Binding-site contacts:
Ligand atom O5 contacts residue ASN249 of chain 2.D at 3.6 Å.
Ligand atom O7 contacts residue THR248 of chain 2.D at 2.9 Å (h-bond).
Ligand atom O4 contacts residue ASN430 of chain 2.D at 3.2 Å (h-bond).
Ligand atom O7 contacts residue ASN246 of chain 2.D at 3.4 Å (h-bond).
Ligand atom C7 contacts residue ASN246 of chain 2.D at 3.0 Å.
Ligand atom C3 contacts residue ASN246 of chain 2.D at 3.4 Å.
Ligand atom C8 contacts residue ILE247 of chain 2.D at 4.2 Å (hydrophobic).
Ligand atom C5 contacts residue THR429 of chain 2.D at 4.2 Å.
Ligand atom C6 contacts residue THR429 of chain 2.D at 3.5 Å.
Ligand atom C1 contacts residue ILE247 of chain 2.D at 4.4 Å (hydrophobic).
Ligand atom C2 contacts residue ASN246 of chain 2.D at 2.3 Å.
Ligand atom C1 contacts residue ASN249 of chain 2.D at 4.1 Å.
Ligand atom C4 contacts residue THR429 of chain 2.D at 3.7 Å.
Ligand atom C4 contacts residue ASN430 of chain 2.D at 3.6 Å.
Ligand atom C3 contacts residue THR248 of chain 2.D at 4.3 Å.
Ligand atom C7 contacts residue THR248 of chain 2.D at 4.0 Å.
Ligand atom C8 contacts residue ASN246 of chain 2.D at 3.5 Å.
Ligand atom N2 contacts residue ASN246 of chain 2.D at 2.9 Å (h-bond).
Ligand atom O5 contacts residue ASN246 of chain 2.D at 1.9 Å (h-bond).
Ligand atom C6 contacts residue ASN249 of chain 2.D at 3.8 Å.
Ligand atom C5 contacts residue ASN246 of chain 2.D at 3.0 Å.
Ligand atom C6 contacts residue ASN246 of chain 2.D at 4.2 Å.
Ligand atom O4 contacts residue THR429 of chain 2.D at 3.5 Å.
Ligand atom O7 contacts residue ILE247 of chain 2.D at 2.9 Å (h-bond).
Ligand atom O6 contacts residue ASN249 of chain 2.D at 4.1 Å.
Ligand atom C7 contacts residue ILE247 of chain 2.D at 3.8 Å (hydrophobic).
Ligand atom C3 contacts residue ASN430 of chain 2.D at 3.9 Å.
Ligand atom O3 contacts residue ASN430 of chain 2.D at 3.0 Å (h-bond).
Ligand atom C4 contacts residue ASN246 of chain 2.D at 3.8 Å.
Ligand atom C5 contacts residue ASN249 of chain 2.D at 3.7 Å.
Ligand atom C1 contacts residue ASN246 of chain 2.D at 1.1 Å.
Ligand atom C1 contacts residue THR248 of chain 2.D at 4.2 Å.

A small-molecule ligand and the protein it binds are described below.
Small molecule (SMILES): CC(=O)N[C@H]1[C@H](O[C@H]2[C@H](O)[C@@H](NC(C)=O)CO[C@@H]2CO)O[C@H](CO)[C@@H](O[C@@H]2O[C@H](CO[C@H]3O[C@H](CO[C@H]4O[C@H](CO)[C@@H](O)[C@H](O)[C@@H]4O)[C@@H](O)[C@H](O[C@H]4O[C@H](CO[C@H]5O[C@H](CO)[C@@H](O)[C@H](O)[C@@H]5O)[C@@H](O)[C@H](O)[C@@H]4O)[C@@H]3O)[C@@H](O)[C@H](O[C@H]3O[C@H](CO)[C@@H](O)[C@H](O)[C@@H]3O)[C@@H]2O)[C@@H]1O

Sequence of chain 2.D:
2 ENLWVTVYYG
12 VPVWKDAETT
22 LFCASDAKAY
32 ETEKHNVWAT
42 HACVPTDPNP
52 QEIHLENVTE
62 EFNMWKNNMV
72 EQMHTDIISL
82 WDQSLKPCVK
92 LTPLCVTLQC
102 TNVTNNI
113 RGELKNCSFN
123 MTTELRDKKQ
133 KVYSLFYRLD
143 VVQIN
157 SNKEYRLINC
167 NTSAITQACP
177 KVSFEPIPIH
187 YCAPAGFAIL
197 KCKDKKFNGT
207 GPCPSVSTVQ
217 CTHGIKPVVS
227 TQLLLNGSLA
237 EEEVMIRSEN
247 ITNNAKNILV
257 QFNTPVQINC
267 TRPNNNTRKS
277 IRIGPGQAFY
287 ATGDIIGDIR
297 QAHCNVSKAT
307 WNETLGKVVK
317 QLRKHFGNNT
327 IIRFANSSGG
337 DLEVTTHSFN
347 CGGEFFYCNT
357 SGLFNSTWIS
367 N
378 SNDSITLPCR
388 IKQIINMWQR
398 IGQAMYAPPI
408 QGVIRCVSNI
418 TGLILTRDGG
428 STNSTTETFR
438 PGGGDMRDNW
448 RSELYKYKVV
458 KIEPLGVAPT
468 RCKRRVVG